Binding-site contacts:
Ligand atom N26 contacts residue TYR137 of chain 1.A at 3.5 Å.
Ligand atom C2 contacts residue VAL88 of chain 1.A at 3.5 Å (hydrophobic).
Ligand atom N24 contacts residue PRO142 of chain 1.A at 3.8 Å.
Ligand atom C2 contacts residue GLU136 of chain 1.A at 3.2 Å.
Ligand atom C21 contacts residue LEU43 of chain 1.A at 3.9 Å (hydrophobic).
Ligand atom C2 contacts residue VAL138 of chain 1.A at 3.7 Å (hydrophobic).
Ligand atom C27 contacts residue GLY141 of chain 1.A at 3.6 Å.
Ligand atom N3 contacts residue TYR137 of chain 1.A at 3.6 Å.
Ligand atom C5 contacts residue LEU189 of chain 1.A at 3.7 Å (hydrophobic).
Ligand atom C25 contacts residue GLY141 of chain 1.A at 3.5 Å.
Ligand atom N26 contacts residue GLY141 of chain 1.A at 3.5 Å.
Ligand atom N1 contacts residue VAL88 of chain 1.A at 3.7 Å.
Ligand atom N12 contacts residue LEU43 of chain 1.A at 3.4 Å (h-bond).
Ligand atom C27 contacts residue VAL138 of chain 1.A at 3.5 Å (hydrophobic).
Ligand atom C15 contacts residue GLN45 of chain 1.A at 3.5 Å.
Ligand atom N3 contacts residue GLU136 of chain 1.A at 3.8 Å.
Ligand atom N1 contacts residue LEU189 of chain 1.A at 3.5 Å.
Ligand atom C19 contacts residue LEU43 of chain 1.A at 3.8 Å (hydrophobic).
Ligand atom C17 contacts residue LEU43 of chain 1.A at 3.7 Å (hydrophobic).
Ligand atom C14 contacts residue GLY44 of chain 1.A at 3.7 Å.
Ligand atom N18 contacts residue LEU43 of chain 1.A at 2.9 Å (h-bond).
Ligand atom C2 contacts residue LEU189 of chain 1.A at 3.5 Å (hydrophobic).
Ligand atom C23 contacts residue LEU43 of chain 1.A at 3.6 Å (hydrophobic).
Ligand atom N8 contacts residue PRO142 of chain 1.A at 3.4 Å.
Ligand atom C9 contacts residue PRO142 of chain 1.A at 3.7 Å (hydrophobic).
Ligand atom N26 contacts residue VAL138 of chain 1.A at 2.8 Å (h-bond).
Ligand atom C27 contacts residue GLU139 of chain 1.A at 3.6 Å.
Ligand atom C13 contacts residue LEU43 of chain 1.A at 3.4 Å (hydrophobic).
Ligand atom N3 contacts residue VAL88 of chain 1.A at 3.6 Å.
Ligand atom O20 contacts residue VAL145 of chain 1.A at 3.6 Å.
Ligand atom N3 contacts residue VAL138 of chain 1.A at 2.9 Å (h-bond).
Ligand atom N24 contacts residue GLY141 of chain 1.A at 3.6 Å.
Ligand atom C15 contacts residue ARG186 of chain 1.A at 3.8 Å.
Ligand atom C28 contacts residue LEU189 of chain 1.A at 3.8 Å (hydrophobic).
Ligand atom C14 contacts residue ARG186 of chain 1.A at 3.4 Å.
Ligand atom C15 contacts residue GLY44 of chain 1.A at 3.8 Å.
Ligand atom C7 contacts residue PRO142 of chain 1.A at 3.4 Å (hydrophobic).
Ligand atom C28 contacts residue LYS90 of chain 1.A at 3.7 Å.
Ligand atom C27 contacts residue TYR137 of chain 1.A at 3.2 Å (hydrophobic).
Ligand atom C25 contacts residue VAL138 of chain 1.A at 3.7 Å (hydrophobic).

A protein and the small-molecule ligand that binds it are described below.
Small molecule (SMILES): CNc1nc2[nH]c(-c3cccc(CNC(=O)COC)n3)cc2c2c1ncn2C

Sequence of chain 1.A:
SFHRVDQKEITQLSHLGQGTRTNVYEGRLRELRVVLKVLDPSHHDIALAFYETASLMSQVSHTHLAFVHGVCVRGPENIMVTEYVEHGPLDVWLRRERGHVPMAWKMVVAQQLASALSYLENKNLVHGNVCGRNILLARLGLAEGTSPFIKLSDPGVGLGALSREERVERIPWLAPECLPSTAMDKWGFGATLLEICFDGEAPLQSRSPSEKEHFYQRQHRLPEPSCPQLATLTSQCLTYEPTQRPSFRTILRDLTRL